Binding-site contacts:
Ligand atom C6 contacts residue TYR156 of chain 1.B at 3.6 Å (hydrophobic).
Ligand atom O2 contacts residue ALA64 of chain 1.B at 3.5 Å.
Ligand atom C3 contacts residue ASP66 of chain 1.B at 3.5 Å.
Ligand atom C2 contacts residue GLU112 of chain 1.B at 3.1 Å.
Ligand atom O3 contacts residue TRP63 of chain 1.B at 3.3 Å (h-bond).
Ligand atom O3 contacts residue TRP341 of chain 1.B at 3.8 Å.
Ligand atom O1 contacts residue ASN13 of chain 1.B at 3.6 Å (h-bond).
Ligand atom O6 contacts residue PHE157 of chain 1.B at 3.5 Å.
Ligand atom O2 contacts residue ASP66 of chain 1.B at 2.7 Å (salt-bridge).
Ligand atom O2 contacts residue LYS16 of chain 1.B at 2.6 Å (salt-bridge).
Ligand atom O6 contacts residue PRO155 of chain 1.B at 3.3 Å.
Ligand atom C2 contacts residue TRP231 of chain 1.B at 3.7 Å (hydrophobic).
Ligand atom O3 contacts residue ALA64 of chain 1.B at 3.4 Å.
Ligand atom C1 contacts residue TYR156 of chain 1.B at 3.5 Å (hydrophobic).
Ligand atom O1 contacts residue LYS16 of chain 1.B at 3.2 Å (salt-bridge).
Ligand atom O2 contacts residue GLU112 of chain 1.B at 2.3 Å (salt-bridge).
Ligand atom C6 contacts residue PRO155 of chain 1.B at 3.8 Å (hydrophobic).
Ligand atom C4 contacts residue TRP341 of chain 1.B at 3.6 Å (hydrophobic).
Ligand atom C1 contacts residue LYS16 of chain 1.B at 3.7 Å.
Ligand atom O3 contacts residue ARG67 of chain 1.B at 3.3 Å.
Ligand atom O3 contacts residue GLU112 of chain 1.B at 3.5 Å (salt-bridge).
Ligand atom C4 contacts residue TYR156 of chain 1.B at 3.9 Å (hydrophobic).
Ligand atom O1 contacts residue ASP15 of chain 1.B at 2.6 Å (salt-bridge).
Ligand atom C3 contacts residue TRP63 of chain 1.B at 3.7 Å (hydrophobic).
Ligand atom C6 contacts residue TRP341 of chain 1.B at 3.8 Å (hydrophobic).
Ligand atom O6 contacts residue GLU154 of chain 1.B at 2.7 Å (salt-bridge).
Ligand atom C3 contacts residue GLU112 of chain 1.B at 3.9 Å.
Ligand atom O6 contacts residue TYR156 of chain 1.B at 3.2 Å (h-bond).
Ligand atom C1 contacts residue TRP231 of chain 1.B at 3.5 Å (hydrophobic).
Ligand atom C2 contacts residue ASP66 of chain 1.B at 3.4 Å.
Ligand atom O5 contacts residue TYR156 of chain 1.B at 3.2 Å.
Ligand atom O4 contacts residue TRP341 of chain 1.B at 3.8 Å.
Ligand atom O3 contacts residue ASP66 of chain 1.B at 2.6 Å (salt-bridge).
Ligand atom O2 contacts residue TRP63 of chain 1.B at 3.5 Å (h-bond).
Ligand atom C6 contacts residue GLU154 of chain 1.B at 3.2 Å.
Ligand atom O2 contacts residue MET331 of chain 1.B at 3.9 Å.
Ligand atom O5 contacts residue TRP231 of chain 1.B at 3.8 Å.
Ligand atom C1 contacts residue ASP15 of chain 1.B at 3.4 Å.
Ligand atom C2 contacts residue LYS16 of chain 1.B at 3.6 Å.
Ligand atom C6 contacts residue PHE157 of chain 1.B at 3.8 Å (hydrophobic).

Sequence of chain 1.B:
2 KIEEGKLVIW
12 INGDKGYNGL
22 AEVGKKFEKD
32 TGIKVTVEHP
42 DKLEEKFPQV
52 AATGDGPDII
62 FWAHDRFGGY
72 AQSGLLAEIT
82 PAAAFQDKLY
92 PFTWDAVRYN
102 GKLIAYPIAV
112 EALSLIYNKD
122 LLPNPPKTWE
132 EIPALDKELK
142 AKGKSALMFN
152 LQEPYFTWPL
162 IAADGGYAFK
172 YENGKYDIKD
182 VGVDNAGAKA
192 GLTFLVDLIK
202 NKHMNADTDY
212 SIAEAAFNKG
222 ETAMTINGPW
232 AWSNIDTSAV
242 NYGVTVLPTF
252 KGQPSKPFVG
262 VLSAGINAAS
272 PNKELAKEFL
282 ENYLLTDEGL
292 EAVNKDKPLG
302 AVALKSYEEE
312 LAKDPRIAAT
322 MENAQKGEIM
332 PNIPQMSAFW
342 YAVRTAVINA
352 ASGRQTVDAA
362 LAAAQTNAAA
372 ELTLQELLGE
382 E

The protein below binds the small molecule below.
Small molecule (SMILES): OC[C@H]1O[C@H](O[C@H]2[C@H](O)[C@@H](O)[C@@H](O)O[C@@H]2CO)[C@H](O)[C@@H](O)[C@@H]1O